Sequence of chain 1.B:
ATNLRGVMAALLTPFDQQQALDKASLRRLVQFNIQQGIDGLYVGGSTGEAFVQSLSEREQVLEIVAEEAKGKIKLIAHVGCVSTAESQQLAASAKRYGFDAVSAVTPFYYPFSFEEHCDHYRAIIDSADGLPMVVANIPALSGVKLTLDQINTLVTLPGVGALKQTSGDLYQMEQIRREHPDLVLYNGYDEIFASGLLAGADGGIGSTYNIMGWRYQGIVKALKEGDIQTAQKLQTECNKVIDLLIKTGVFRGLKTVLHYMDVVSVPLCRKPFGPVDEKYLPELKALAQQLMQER

A small-molecule ligand and the protein it binds are described below.
Small molecule (SMILES): CC(=O)N[C@@H]([C@@H](O)[C@H](O)[C@H](O)CO)[C@@H](O)CC(=O)C(=O)O

Binding-site contacts:
Ligand atom O4 contacts residue THR174 of chain 1.B at 2.9 Å (h-bond).
Ligand atom O1B contacts residue SER54 of chain 1.B at 2.9 Å (h-bond).
Ligand atom O1B contacts residue GLY53 of chain 1.B at 3.5 Å.
Ligand atom O1B contacts residue TYR50 of chain 1.B at 3.3 Å.
Ligand atom O6 contacts residue GLY214 of chain 1.B at 3.3 Å.
Ligand atom O6 contacts residue GLY196 of chain 1.B at 3.3 Å (h-bond).
Ligand atom O8 contacts residue ASP198 of chain 1.B at 3.2 Å (salt-bridge).
Ligand atom C9 contacts residue GLU199 of chain 1.B at 3.7 Å.
Ligand atom C6 contacts residue ASP198 of chain 1.B at 3.9 Å.
Ligand atom O8 contacts residue TYR197 of chain 1.B at 3.7 Å.
Ligand atom C4 contacts residue THR174 of chain 1.B at 3.9 Å.
Ligand atom C3 contacts residue ILE213 of chain 1.B at 4.0 Å (hydrophobic).
Ligand atom C1 contacts residue LYS172 of chain 1.B at 2.4 Å.
Ligand atom C8 contacts residue GLU199 of chain 1.B at 3.5 Å.
Ligand atom O1A contacts residue SER54 of chain 1.B at 3.7 Å.
Ligand atom O1A contacts residue LYS172 of chain 1.B at 3.5 Å (salt-bridge).
Ligand atom C4 contacts residue GLY196 of chain 1.B at 3.6 Å.
Ligand atom O9 contacts residue GLU199 of chain 1.B at 2.7 Å (salt-bridge).
Ligand atom O1A contacts residue THR55 of chain 1.B at 2.5 Å (h-bond).
Ligand atom O10 contacts residue PHE259 of chain 1.B at 3.4 Å.
Ligand atom N5 contacts residue THR174 of chain 1.B at 3.7 Å.
Ligand atom C9 contacts residue VAL258 of chain 1.B at 3.9 Å (hydrophobic).
Ligand atom O7 contacts residue SER215 of chain 1.B at 3.0 Å (h-bond).
Ligand atom O4 contacts residue LYS172 of chain 1.B at 3.3 Å.
Ligand atom C3 contacts residue LYS172 of chain 1.B at 2.5 Å.
Ligand atom O1B contacts residue LYS172 of chain 1.B at 2.7 Å (salt-bridge).
Ligand atom C6 contacts residue GLY196 of chain 1.B at 3.1 Å.
Ligand atom O8 contacts residue GLU199 of chain 1.B at 2.4 Å (salt-bridge).
Ligand atom C8 contacts residue ASP198 of chain 1.B at 3.9 Å.
Ligand atom C1 contacts residue THR55 of chain 1.B at 3.7 Å.
Ligand atom C5 contacts residue GLY196 of chain 1.B at 3.7 Å.
Ligand atom O1A contacts residue ALA18 of chain 1.B at 3.8 Å.
Ligand atom O6 contacts residue ASP198 of chain 1.B at 3.0 Å (salt-bridge).
Ligand atom O4 contacts residue GLY196 of chain 1.B at 2.5 Å (h-bond).
Ligand atom C2 contacts residue LYS172 of chain 1.B at 1.3 Å.
Ligand atom C2 contacts residue ILE213 of chain 1.B at 3.9 Å (hydrophobic).
Ligand atom C4 contacts residue LYS172 of chain 1.B at 3.2 Å.
Ligand atom C8 contacts residue SER215 of chain 1.B at 3.9 Å.
Ligand atom C1 contacts residue SER54 of chain 1.B at 3.8 Å.
Ligand atom O6 contacts residue SER215 of chain 1.B at 3.2 Å (h-bond).